Binding-site contacts:
Ligand atom C6 contacts residue GLU279 of chain 1.A at 4.4 Å.
Ligand atom C7 contacts residue ASN280 of chain 1.A at 3.7 Å.
Ligand atom C1 contacts residue ASN280 of chain 1.A at 1.4 Å.
Ligand atom C2 contacts residue ASN280 of chain 1.A at 2.5 Å.
Ligand atom C4 contacts residue ASN280 of chain 1.A at 4.3 Å.
Ligand atom N2 contacts residue ASN280 of chain 1.A at 2.9 Å (h-bond).
Ligand atom O7 contacts residue ASN280 of chain 1.A at 3.9 Å.
Ligand atom C3 contacts residue ASN280 of chain 1.A at 3.8 Å.
Ligand atom C5 contacts residue ASN280 of chain 1.A at 3.7 Å.
Ligand atom O5 contacts residue ASN280 of chain 1.A at 2.4 Å (h-bond).

The small molecule below binds the protein below.
Small molecule (SMILES): CC(=O)N[C@@H]1[C@@H](O)[C@H](O)[C@@H](CO)O[C@H]1O

Sequence of chain 1.A:
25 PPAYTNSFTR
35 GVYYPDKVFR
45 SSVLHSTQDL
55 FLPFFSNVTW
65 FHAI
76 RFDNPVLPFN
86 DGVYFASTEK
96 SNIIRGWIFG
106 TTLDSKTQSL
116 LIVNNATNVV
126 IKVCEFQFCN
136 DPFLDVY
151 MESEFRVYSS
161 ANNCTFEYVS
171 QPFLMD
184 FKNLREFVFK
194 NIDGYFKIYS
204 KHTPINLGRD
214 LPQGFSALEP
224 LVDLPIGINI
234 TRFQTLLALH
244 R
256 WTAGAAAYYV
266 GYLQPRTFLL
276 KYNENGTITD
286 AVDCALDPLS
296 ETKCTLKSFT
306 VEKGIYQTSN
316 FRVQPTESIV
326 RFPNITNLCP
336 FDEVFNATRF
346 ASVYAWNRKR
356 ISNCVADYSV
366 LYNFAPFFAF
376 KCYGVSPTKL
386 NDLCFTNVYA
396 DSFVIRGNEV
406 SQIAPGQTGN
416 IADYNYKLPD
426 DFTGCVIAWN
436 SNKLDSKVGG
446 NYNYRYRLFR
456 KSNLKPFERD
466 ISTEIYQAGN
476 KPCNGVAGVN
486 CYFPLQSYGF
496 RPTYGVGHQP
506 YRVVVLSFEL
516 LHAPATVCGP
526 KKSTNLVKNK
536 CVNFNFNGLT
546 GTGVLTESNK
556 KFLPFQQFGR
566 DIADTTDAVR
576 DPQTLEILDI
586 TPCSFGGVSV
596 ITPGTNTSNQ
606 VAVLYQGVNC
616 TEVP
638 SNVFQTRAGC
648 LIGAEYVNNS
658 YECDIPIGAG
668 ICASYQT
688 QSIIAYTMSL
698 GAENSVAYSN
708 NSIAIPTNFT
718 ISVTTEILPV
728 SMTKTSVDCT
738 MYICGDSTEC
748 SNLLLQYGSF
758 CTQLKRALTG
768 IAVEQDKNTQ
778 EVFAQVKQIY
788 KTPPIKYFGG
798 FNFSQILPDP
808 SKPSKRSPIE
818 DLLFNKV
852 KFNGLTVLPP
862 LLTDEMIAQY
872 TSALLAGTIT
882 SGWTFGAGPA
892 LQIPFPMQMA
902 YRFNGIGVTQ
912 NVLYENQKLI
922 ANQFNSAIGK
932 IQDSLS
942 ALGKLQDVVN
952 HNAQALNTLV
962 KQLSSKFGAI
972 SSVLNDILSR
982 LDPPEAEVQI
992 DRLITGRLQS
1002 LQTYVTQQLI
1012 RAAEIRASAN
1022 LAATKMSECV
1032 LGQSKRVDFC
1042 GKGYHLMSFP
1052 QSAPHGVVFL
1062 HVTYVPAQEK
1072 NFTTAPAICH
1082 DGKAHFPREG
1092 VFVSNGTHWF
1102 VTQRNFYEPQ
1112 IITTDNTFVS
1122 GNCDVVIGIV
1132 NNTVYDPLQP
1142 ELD